Sequence of chain 4.C:
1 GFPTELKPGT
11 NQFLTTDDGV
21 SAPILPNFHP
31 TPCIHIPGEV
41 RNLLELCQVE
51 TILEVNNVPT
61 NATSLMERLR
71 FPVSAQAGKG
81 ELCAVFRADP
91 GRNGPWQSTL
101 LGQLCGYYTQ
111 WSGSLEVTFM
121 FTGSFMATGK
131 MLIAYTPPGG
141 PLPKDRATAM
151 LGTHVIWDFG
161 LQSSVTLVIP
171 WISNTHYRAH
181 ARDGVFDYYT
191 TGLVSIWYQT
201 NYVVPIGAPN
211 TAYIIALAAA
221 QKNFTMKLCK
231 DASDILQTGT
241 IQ

This small molecule binds to this protein.
Small molecule (SMILES): CCO/N=C/c1ccc(OCC[C@@H](C)CCN2CCN(c3ccncc3)C2=O)cc1

Sequence of chain 4.A:
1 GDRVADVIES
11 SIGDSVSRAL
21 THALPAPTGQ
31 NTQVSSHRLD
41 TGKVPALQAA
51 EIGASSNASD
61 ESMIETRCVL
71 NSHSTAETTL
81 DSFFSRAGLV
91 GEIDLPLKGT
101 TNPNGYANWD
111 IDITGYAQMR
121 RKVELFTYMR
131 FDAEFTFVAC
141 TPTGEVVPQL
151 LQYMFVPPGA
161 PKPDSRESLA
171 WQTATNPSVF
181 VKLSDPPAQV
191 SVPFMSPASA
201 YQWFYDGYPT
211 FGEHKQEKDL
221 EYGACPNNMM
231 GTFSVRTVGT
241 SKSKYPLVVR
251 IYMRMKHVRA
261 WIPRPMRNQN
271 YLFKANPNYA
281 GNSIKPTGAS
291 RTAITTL

Sequence of chain 5.C:
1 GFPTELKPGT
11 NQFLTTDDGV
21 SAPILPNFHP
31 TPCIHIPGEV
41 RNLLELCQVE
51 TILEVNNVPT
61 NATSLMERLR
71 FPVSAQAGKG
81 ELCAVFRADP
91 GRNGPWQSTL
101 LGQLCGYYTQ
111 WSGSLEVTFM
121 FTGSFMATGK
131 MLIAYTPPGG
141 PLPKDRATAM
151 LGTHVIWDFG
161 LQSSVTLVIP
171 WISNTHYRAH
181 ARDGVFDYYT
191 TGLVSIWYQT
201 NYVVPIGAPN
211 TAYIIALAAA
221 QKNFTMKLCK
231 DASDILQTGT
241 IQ

Binding-site contacts:
Ligand atom NBC contacts residue TRP203 of chain 4.A at 3.8 Å.
Ligand atom CBA contacts residue TRP203 of chain 4.A at 3.5 Å (hydrophobic).
Ligand atom CAA contacts residue TYR153 of chain 4.A at 3.9 Å (hydrophobic).
Ligand atom CAA contacts residue PRO177 of chain 4.A at 3.2 Å (hydrophobic).
Ligand atom CAH contacts residue THR114 of chain 4.A at 3.8 Å.
Ligand atom CAJ contacts residue PHE155 of chain 4.A at 3.7 Å (hydrophobic).
Ligand atom CAK contacts residue PHE135 of chain 4.A at 3.7 Å (hydrophobic).
Ligand atom OAC contacts residue ILE113 of chain 4.A at 3.3 Å (h-bond).
Ligand atom CAF contacts residue THR114 of chain 4.A at 3.6 Å.
Ligand atom CAE contacts residue ASN228 of chain 4.A at 3.4 Å.
Ligand atom NAT contacts residue PHE155 of chain 4.A at 3.9 Å.
Ligand atom CAM contacts residue PHE155 of chain 4.A at 3.8 Å (hydrophobic).
Ligand atom NBD contacts residue TRP203 of chain 4.A at 3.2 Å.
Ligand atom CBA contacts residue ASN228 of chain 4.A at 3.7 Å.
Ligand atom CAL contacts residue PHE155 of chain 4.A at 3.7 Å (hydrophobic).
Ligand atom CAS contacts residue TYR201 of chain 4.A at 3.6 Å (hydrophobic).
Ligand atom CAI contacts residue VAL192 of chain 4.A at 3.8 Å (hydrophobic).
Ligand atom CAD contacts residue PHE137 of chain 4.A at 3.8 Å (hydrophobic).
Ligand atom CAJ contacts residue ILE24 of chain 4.C at 3.9 Å (hydrophobic).
Ligand atom NBD contacts residue ASN228 of chain 4.A at 3.9 Å.
Ligand atom CAH contacts residue ASP112 of chain 4.A at 3.4 Å.
Ligand atom OAC contacts residue ASP112 of chain 4.A at 3.7 Å.
Ligand atom CAE contacts residue GLN202 of chain 4.A at 3.4 Å.
Ligand atom CAI contacts residue PHE135 of chain 4.A at 3.7 Å (hydrophobic).
Ligand atom CAG contacts residue ASN228 of chain 4.A at 3.2 Å.
Ligand atom CAG contacts residue GLN202 of chain 4.A at 3.4 Å.
Ligand atom CAG contacts residue TRP203 of chain 4.A at 3.7 Å (hydrophobic).
Ligand atom CAN contacts residue ILE111 of chain 4.A at 3.6 Å (hydrophobic).
Ligand atom OAW contacts residue MET195 of chain 4.A at 3.2 Å.
Ligand atom CAS contacts residue ASN228 of chain 4.A at 3.8 Å.
Ligand atom CAA contacts residue SER178 of chain 4.A at 3.5 Å.
Ligand atom CAN contacts residue PHE135 of chain 4.A at 3.7 Å (hydrophobic).
Ligand atom OAC contacts residue TRP203 of chain 4.A at 3.9 Å.
Ligand atom CAO contacts residue ILE111 of chain 4.A at 3.8 Å (hydrophobic).
Ligand atom CAR contacts residue TYR201 of chain 4.A at 3.4 Å (hydrophobic).
Ligand atom CAM contacts residue PRO177 of chain 4.A at 3.7 Å (hydrophobic).
Ligand atom CAF contacts residue ASP112 of chain 4.A at 3.6 Å.
Ligand atom CAS contacts residue TRP203 of chain 4.A at 3.4 Å (hydrophobic).
Ligand atom CAX contacts residue TRP203 of chain 4.A at 3.5 Å (hydrophobic).
Ligand atom CAA contacts residue VAL179 of chain 4.A at 3.4 Å (hydrophobic).